Sequence of chain 2.A:
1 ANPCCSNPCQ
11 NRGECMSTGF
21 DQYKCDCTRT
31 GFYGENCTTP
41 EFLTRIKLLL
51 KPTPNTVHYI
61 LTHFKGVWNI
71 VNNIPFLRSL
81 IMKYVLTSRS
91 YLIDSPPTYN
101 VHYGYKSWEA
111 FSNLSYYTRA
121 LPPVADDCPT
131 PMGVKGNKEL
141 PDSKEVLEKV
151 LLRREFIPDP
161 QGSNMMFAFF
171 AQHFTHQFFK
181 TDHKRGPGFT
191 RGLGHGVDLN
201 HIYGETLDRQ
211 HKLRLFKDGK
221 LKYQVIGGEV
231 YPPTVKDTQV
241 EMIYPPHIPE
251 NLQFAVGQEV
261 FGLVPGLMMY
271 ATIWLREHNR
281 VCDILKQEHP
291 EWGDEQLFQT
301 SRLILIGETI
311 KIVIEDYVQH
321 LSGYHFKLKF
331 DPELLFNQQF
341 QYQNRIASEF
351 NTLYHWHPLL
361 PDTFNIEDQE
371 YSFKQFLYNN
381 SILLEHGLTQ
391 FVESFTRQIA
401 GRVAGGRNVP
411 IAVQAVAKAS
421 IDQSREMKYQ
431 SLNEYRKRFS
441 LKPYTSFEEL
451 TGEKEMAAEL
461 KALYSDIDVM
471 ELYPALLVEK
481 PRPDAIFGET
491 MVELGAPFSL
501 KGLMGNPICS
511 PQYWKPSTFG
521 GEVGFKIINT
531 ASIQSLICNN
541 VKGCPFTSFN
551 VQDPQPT

Sequence of chain 1.A:
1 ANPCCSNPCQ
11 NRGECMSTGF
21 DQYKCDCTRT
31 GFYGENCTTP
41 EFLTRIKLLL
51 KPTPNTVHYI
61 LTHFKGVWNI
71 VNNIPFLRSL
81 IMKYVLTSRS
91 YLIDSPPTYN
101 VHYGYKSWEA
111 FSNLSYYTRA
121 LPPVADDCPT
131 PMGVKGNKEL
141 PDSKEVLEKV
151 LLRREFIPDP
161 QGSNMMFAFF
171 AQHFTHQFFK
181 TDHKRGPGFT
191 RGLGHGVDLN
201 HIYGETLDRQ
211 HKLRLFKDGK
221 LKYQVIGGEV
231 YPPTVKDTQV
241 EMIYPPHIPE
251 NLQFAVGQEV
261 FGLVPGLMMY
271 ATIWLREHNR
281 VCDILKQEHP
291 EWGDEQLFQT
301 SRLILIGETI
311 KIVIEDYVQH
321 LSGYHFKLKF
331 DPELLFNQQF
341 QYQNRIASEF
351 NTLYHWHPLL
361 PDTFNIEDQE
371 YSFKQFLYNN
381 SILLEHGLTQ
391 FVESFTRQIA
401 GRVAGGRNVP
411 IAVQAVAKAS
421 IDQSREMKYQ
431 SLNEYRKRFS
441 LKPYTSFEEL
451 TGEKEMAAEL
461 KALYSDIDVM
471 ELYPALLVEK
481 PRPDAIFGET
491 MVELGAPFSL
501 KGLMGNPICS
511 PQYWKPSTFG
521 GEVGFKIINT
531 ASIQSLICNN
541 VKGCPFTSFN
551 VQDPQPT

A small-molecule ligand and the protein it binds are described below.
Small molecule (SMILES): CC(=O)N[C@H]1[C@H](O[C@H]2[C@H](O)[C@@H](NC(C)=O)CO[C@@H]2CO)O[C@H](CO)[C@@H](O[C@@H]2O[C@H](CO)[C@@H](O)[C@H](O)[C@H]2NC(C)=O)[C@@H]1O

Binding-site contacts:
Ligand atom O5 contacts residue GLU109 of chain 2.A at 3.5 Å (salt-bridge).
Ligand atom N2 contacts residue ARG185 of chain 2.A at 4.2 Å.
Ligand atom C5 contacts residue ASN113 of chain 2.A at 3.5 Å.
Ligand atom C2 contacts residue GLU109 of chain 2.A at 4.3 Å.
Ligand atom C1 contacts residue ASN113 of chain 2.A at 1.4 Å.
Ligand atom O5 contacts residue ASN113 of chain 2.A at 2.2 Å (h-bond).
Ligand atom C7 contacts residue ASN113 of chain 2.A at 3.5 Å.
Ligand atom O5 contacts residue ARG185 of chain 2.A at 4.3 Å.
Ligand atom O6 contacts residue ASP208 of chain 1.A at 4.2 Å.
Ligand atom C2 contacts residue LEU207 of chain 1.A at 4.1 Å (hydrophobic).
Ligand atom C7 contacts residue ARG185 of chain 2.A at 3.8 Å.
Ligand atom C1 contacts residue ARG185 of chain 2.A at 3.9 Å.
Ligand atom O3 contacts residue LEU207 of chain 1.A at 4.1 Å.
Ligand atom C3 contacts residue ASN113 of chain 2.A at 3.8 Å.
Ligand atom O7 contacts residue ASN113 of chain 2.A at 3.7 Å.
Ligand atom O6 contacts residue TYR116 of chain 2.A at 3.5 Å (h-bond).
Ligand atom C4 contacts residue ARG185 of chain 2.A at 4.0 Å.
Ligand atom O6 contacts residue LEU207 of chain 1.A at 3.8 Å.
Ligand atom C8 contacts residue PHE189 of chain 2.A at 3.9 Å (hydrophobic).
Ligand atom C1 contacts residue GLU109 of chain 2.A at 3.7 Å.
Ligand atom O4 contacts residue ARG185 of chain 2.A at 3.0 Å (salt-bridge).
Ligand atom C5 contacts residue PHE189 of chain 2.A at 4.0 Å (hydrophobic).
Ligand atom O5 contacts residue PHE189 of chain 2.A at 4.3 Å.
Ligand atom C8 contacts residue ASN113 of chain 2.A at 4.3 Å.
Ligand atom C4 contacts residue LEU207 of chain 1.A at 3.7 Å (hydrophobic).
Ligand atom O7 contacts residue ARG185 of chain 2.A at 2.9 Å (salt-bridge).
Ligand atom C4 contacts residue ASN113 of chain 2.A at 4.2 Å.
Ligand atom C8 contacts residue ARG185 of chain 2.A at 3.7 Å.
Ligand atom C8 contacts residue HIS211 of chain 1.A at 3.9 Å.
Ligand atom C6 contacts residue PHE189 of chain 2.A at 3.8 Å (hydrophobic).
Ligand atom O5 contacts residue TYR116 of chain 2.A at 3.5 Å.
Ligand atom O7 contacts residue LEU207 of chain 1.A at 4.0 Å.
Ligand atom C3 contacts residue ARG185 of chain 2.A at 3.9 Å.
Ligand atom C2 contacts residue ASN113 of chain 2.A at 2.5 Å.
Ligand atom O3 contacts residue ARG185 of chain 2.A at 4.1 Å.
Ligand atom C2 contacts residue ARG185 of chain 2.A at 3.8 Å.
Ligand atom N2 contacts residue ASN113 of chain 2.A at 3.0 Å (h-bond).
Ligand atom C3 contacts residue LEU207 of chain 1.A at 4.2 Å (hydrophobic).
Ligand atom C1 contacts residue TYR116 of chain 2.A at 4.1 Å (hydrophobic).
Ligand atom C6 contacts residue TYR116 of chain 2.A at 3.6 Å (hydrophobic).